A small-molecule ligand and the protein it binds are described below.
Small molecule (SMILES): CC(=O)N[C@@H]1[C@@H](O)[C@H](O)[C@@H](CO)O[C@H]1O

Sequence of chain 3.A:
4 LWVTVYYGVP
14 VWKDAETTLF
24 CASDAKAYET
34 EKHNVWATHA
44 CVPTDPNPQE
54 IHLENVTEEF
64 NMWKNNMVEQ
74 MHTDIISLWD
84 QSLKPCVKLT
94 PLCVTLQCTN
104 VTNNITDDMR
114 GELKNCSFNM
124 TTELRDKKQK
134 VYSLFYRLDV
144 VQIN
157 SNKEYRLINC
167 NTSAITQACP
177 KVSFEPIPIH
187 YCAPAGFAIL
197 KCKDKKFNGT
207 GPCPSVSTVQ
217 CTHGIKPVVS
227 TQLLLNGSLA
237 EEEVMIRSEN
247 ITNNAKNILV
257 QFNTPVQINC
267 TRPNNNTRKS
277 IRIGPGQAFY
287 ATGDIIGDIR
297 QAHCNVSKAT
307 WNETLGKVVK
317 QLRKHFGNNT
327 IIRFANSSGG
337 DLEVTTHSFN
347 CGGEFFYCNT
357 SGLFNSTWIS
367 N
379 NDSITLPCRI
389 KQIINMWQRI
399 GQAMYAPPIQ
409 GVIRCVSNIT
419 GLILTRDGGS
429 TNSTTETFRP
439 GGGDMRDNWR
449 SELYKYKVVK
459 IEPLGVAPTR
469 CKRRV

Binding-site contacts:
Ligand atom C3 contacts residue NAG1 of chain 3.K at 4.0 Å.
Ligand atom C2 contacts residue ASN332 of chain 3.A at 2.5 Å.
Ligand atom O5 contacts residue ASN332 of chain 3.A at 2.4 Å (h-bond).
Ligand atom C2 contacts residue NAG1 of chain 3.K at 4.3 Å.
Ligand atom C8 contacts residue SER333 of chain 3.A at 3.4 Å.
Ligand atom O7 contacts residue ASN355 of chain 3.A at 3.8 Å.
Ligand atom O3 contacts residue NAG1 of chain 3.K at 3.4 Å (h-bond).
Ligand atom O5 contacts residue SER357 of chain 3.A at 4.1 Å.
Ligand atom O7 contacts residue SER357 of chain 3.A at 3.0 Å (h-bond).
Ligand atom O7 contacts residue NAG1 of chain 3.K at 2.9 Å (h-bond).
Ligand atom C8 contacts residue NAG1 of chain 3.K at 3.4 Å.
Ligand atom N2 contacts residue NAG1 of chain 3.K at 3.8 Å.
Ligand atom N2 contacts residue SER333 of chain 3.A at 4.0 Å.
Ligand atom C8 contacts residue ASN332 of chain 3.A at 4.3 Å.
Ligand atom C7 contacts residue NAG1 of chain 3.K at 3.1 Å.
Ligand atom C1 contacts residue ASN332 of chain 3.A at 1.4 Å.
Ligand atom C5 contacts residue NAG1 of chain 3.L at 4.5 Å.
Ligand atom C7 contacts residue SER333 of chain 3.A at 4.0 Å.
Ligand atom C1 contacts residue SER357 of chain 3.A at 3.9 Å.
Ligand atom O7 contacts residue ASN332 of chain 3.A at 3.0 Å (h-bond).
Ligand atom C4 contacts residue ASN332 of chain 3.A at 4.2 Å.
Ligand atom O6 contacts residue NAG1 of chain 3.L at 3.3 Å.
Ligand atom C7 contacts residue ASN332 of chain 3.A at 3.1 Å.
Ligand atom O5 contacts residue NAG1 of chain 3.L at 4.2 Å.
Ligand atom C7 contacts residue SER357 of chain 3.A at 4.1 Å.
Ligand atom O4 contacts residue NAG1 of chain 3.K at 4.2 Å.
Ligand atom C5 contacts residue ASN332 of chain 3.A at 3.7 Å.
Ligand atom C6 contacts residue NAG1 of chain 3.L at 3.6 Å.
Ligand atom C3 contacts residue ASN332 of chain 3.A at 3.8 Å.
Ligand atom C2 contacts residue SER357 of chain 3.A at 4.1 Å.
Ligand atom N2 contacts residue ASN332 of chain 3.A at 2.9 Å (h-bond).
Ligand atom C4 contacts residue NAG1 of chain 3.K at 3.7 Å.